This small molecule binds to this protein.
Small molecule (SMILES): CCN(CC)Cc1cccc(CCc2nc3ccc(F)cc3c(=O)n2-c2ccccc2Cl)n1

Binding-site contacts:
Ligand atom CBC contacts residue LYS500 of chain 1.A at 3.3 Å.
Ligand atom FAF contacts residue PHE508 of chain 1.A at 3.1 Å.
Ligand atom CAJ contacts residue SER507 of chain 1.A at 3.6 Å.
Ligand atom CBA contacts residue PHE595 of chain 1.A at 3.7 Å (hydrophobic).
Ligand atom CAQ contacts residue SER507 of chain 1.A at 3.4 Å.
Ligand atom CAS contacts residue SER507 of chain 1.A at 3.0 Å.
Ligand atom CAW contacts residue PHE595 of chain 1.A at 3.4 Å (hydrophobic).
Ligand atom CAW contacts residue ASP510 of chain 1.A at 3.2 Å.
Ligand atom CAU contacts residue PHE595 of chain 1.A at 3.7 Å (hydrophobic).
Ligand atom CL1 contacts residue LEU596 of chain 1.A at 3.5 Å.
Ligand atom OAA contacts residue ASN763 of chain 1.A at 3.0 Å.
Ligand atom NAR contacts residue PRO511 of chain 1.A at 3.1 Å.
Ligand atom CAO contacts residue TYR588 of chain 1.A at 3.0 Å (hydrophobic).
Ligand atom CAI contacts residue SER507 of chain 1.A at 3.7 Å.
Ligand atom CAD contacts residue ASN763 of chain 1.A at 3.7 Å.
Ligand atom CAT contacts residue ASP510 of chain 1.A at 3.4 Å.
Ligand atom FAF contacts residue TYR588 of chain 1.A at 3.6 Å.
Ligand atom CAQ contacts residue PRO511 of chain 1.A at 3.7 Å (hydrophobic).
Ligand atom CAQ contacts residue LEU592 of chain 1.A at 3.8 Å (hydrophobic).
Ligand atom CAV contacts residue PHE595 of chain 1.A at 3.5 Å (hydrophobic).
Ligand atom FAF contacts residue ILE583 of chain 1.D at 3.1 Å.
Ligand atom CAP contacts residue TYR588 of chain 1.A at 3.7 Å (hydrophobic).
Ligand atom CAQ contacts residue PHE508 of chain 1.A at 3.8 Å (hydrophobic).
Ligand atom CAG contacts residue PHE508 of chain 1.A at 3.4 Å (hydrophobic).
Ligand atom FAF contacts residue VAL767 of chain 1.A at 3.8 Å.
Ligand atom CAT contacts residue SER507 of chain 1.A at 3.6 Å.
Ligand atom NAK contacts residue SER507 of chain 1.A at 3.3 Å (h-bond).
Ligand atom CAM contacts residue SER507 of chain 1.A at 3.5 Å.
Ligand atom CAP contacts residue PHE508 of chain 1.A at 3.0 Å (hydrophobic).
Ligand atom CBD contacts residue LYS500 of chain 1.A at 3.5 Å.
Ligand atom CAN contacts residue LYS502 of chain 1.A at 3.6 Å.
Ligand atom CAO contacts residue PHE508 of chain 1.A at 3.1 Å (hydrophobic).
Ligand atom NAY contacts residue PHE595 of chain 1.A at 3.9 Å.
Ligand atom NAR contacts residue SER507 of chain 1.A at 3.0 Å (h-bond).
Ligand atom CAX contacts residue ASP510 of chain 1.A at 3.3 Å.
Ligand atom CAG contacts residue TYR588 of chain 1.A at 3.5 Å (hydrophobic).
Ligand atom CAP contacts residue PRO511 of chain 1.A at 3.4 Å (hydrophobic).
Ligand atom NAR contacts residue LEU592 of chain 1.A at 3.7 Å.
Ligand atom CAX contacts residue PHE595 of chain 1.A at 3.4 Å (hydrophobic).
Ligand atom CAC contacts residue ASN763 of chain 1.A at 3.8 Å.

Sequence of chain 1.A:
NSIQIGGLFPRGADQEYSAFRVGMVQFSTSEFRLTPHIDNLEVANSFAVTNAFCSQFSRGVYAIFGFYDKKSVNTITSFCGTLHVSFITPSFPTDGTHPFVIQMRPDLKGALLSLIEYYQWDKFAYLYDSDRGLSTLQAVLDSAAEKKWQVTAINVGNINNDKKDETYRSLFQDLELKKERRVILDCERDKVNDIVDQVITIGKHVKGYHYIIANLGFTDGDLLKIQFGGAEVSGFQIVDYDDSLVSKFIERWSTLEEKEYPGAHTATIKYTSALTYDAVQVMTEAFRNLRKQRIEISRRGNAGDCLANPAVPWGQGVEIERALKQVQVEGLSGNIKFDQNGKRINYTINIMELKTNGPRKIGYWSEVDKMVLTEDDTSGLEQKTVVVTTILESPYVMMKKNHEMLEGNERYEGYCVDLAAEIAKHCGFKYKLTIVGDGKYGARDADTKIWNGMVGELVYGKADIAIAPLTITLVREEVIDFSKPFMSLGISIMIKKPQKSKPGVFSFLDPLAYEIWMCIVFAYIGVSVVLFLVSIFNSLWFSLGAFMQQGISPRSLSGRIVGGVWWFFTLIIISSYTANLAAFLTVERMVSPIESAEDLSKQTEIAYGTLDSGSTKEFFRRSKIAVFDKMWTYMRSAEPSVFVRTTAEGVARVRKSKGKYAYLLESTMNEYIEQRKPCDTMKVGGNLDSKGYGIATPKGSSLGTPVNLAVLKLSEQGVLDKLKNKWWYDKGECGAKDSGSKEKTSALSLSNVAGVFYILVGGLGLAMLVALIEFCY

Sequence of chain 1.D:
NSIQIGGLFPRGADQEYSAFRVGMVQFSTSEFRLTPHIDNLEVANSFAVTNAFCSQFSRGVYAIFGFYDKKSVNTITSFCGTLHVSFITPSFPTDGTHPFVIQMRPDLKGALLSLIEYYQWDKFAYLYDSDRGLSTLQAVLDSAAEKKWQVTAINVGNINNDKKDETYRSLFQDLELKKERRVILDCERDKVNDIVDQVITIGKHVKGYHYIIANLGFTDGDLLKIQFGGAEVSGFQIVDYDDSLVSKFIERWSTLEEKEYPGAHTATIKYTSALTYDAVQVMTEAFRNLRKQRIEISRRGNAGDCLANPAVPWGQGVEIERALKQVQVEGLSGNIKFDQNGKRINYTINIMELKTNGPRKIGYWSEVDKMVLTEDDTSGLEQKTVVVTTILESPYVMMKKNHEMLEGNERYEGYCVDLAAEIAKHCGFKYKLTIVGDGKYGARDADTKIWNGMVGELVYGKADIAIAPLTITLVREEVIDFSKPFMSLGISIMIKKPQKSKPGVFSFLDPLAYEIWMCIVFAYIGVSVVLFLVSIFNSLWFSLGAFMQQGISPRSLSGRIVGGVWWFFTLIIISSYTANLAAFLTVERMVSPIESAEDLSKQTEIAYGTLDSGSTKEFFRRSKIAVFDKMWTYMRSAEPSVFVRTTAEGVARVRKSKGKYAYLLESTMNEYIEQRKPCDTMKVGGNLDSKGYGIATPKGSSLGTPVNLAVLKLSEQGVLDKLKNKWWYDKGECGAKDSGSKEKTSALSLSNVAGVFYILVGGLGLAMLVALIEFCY